Sequence of chain 1.W:
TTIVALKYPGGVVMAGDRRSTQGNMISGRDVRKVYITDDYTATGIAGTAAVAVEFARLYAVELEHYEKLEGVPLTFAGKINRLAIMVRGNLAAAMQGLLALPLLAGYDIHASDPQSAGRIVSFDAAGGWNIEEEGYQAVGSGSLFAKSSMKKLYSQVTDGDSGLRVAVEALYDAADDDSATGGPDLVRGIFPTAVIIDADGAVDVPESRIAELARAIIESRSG

Sequence of chain 1.X:
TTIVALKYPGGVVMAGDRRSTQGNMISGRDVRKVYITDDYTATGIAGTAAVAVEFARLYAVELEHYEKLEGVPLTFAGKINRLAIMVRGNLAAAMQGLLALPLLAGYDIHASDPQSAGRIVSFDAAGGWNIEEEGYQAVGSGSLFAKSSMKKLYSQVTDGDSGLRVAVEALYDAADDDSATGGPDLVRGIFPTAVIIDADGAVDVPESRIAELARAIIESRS

Binding-site contacts:
Ligand atom C27 contacts residue PHE123 of chain 1.X at 3.5 Å (hydrophobic).
Ligand atom C10 contacts residue LYS33 of chain 1.W at 3.6 Å.
Ligand atom C25 contacts residue ASP124 of chain 1.X at 3.4 Å.
Ligand atom N03 contacts residue THR21 of chain 1.W at 2.8 Å (h-bond).
Ligand atom C10 contacts residue ILE45 of chain 1.W at 3.5 Å (hydrophobic).
Ligand atom O28 contacts residue GLN22 of chain 1.W at 2.8 Å (h-bond).
Ligand atom C20 contacts residue THR21 of chain 1.W at 3.5 Å.
Ligand atom C14 contacts residue ALA49 of chain 1.W at 3.6 Å (hydrophobic).
Ligand atom C19 contacts residue THR21 of chain 1.W at 3.6 Å.
Ligand atom C02 contacts residue THR21 of chain 1.W at 3.5 Å.
Ligand atom C07 contacts residue GLY47 of chain 1.W at 3.6 Å.
Ligand atom O28 contacts residue SER27 of chain 1.W at 3.2 Å (h-bond).
Ligand atom C09 contacts residue LYS33 of chain 1.W at 3.6 Å.
Ligand atom C35 contacts residue ALA126 of chain 1.X at 3.5 Å (hydrophobic).
Ligand atom C16 contacts residue ALA49 of chain 1.W at 3.6 Å (hydrophobic).
Ligand atom C15 contacts residue ALA49 of chain 1.W at 3.5 Å (hydrophobic).
Ligand atom C21 contacts residue SER20 of chain 1.W at 3.4 Å.
Ligand atom O01 contacts residue ALA49 of chain 1.W at 3.2 Å (h-bond).
Ligand atom N29 contacts residue ASP124 of chain 1.X at 2.7 Å (salt-bridge).
Ligand atom C22 contacts residue SER27 of chain 1.W at 3.6 Å.
Ligand atom C34 contacts residue ALA126 of chain 1.X at 3.4 Å (hydrophobic).
Ligand atom C15 contacts residue VAL31 of chain 1.W at 3.6 Å (hydrophobic).
Ligand atom C16 contacts residue VAL31 of chain 1.W at 3.4 Å (hydrophobic).
Ligand atom C25 contacts residue TRP129 of chain 1.X at 3.6 Å (hydrophobic).
Ligand atom C35 contacts residue LEU91 of chain 1.X at 3.6 Å (hydrophobic).
Ligand atom N06 contacts residue GLY47 of chain 1.W at 2.7 Å (h-bond).
Ligand atom O18 contacts residue SER20 of chain 1.W at 3.5 Å.
Ligand atom C31 contacts residue ASP124 of chain 1.X at 3.5 Å.
Ligand atom C05 contacts residue GLY47 of chain 1.W at 3.6 Å.
Ligand atom C10 contacts residue ALA52 of chain 1.W at 3.6 Å (hydrophobic).
Ligand atom C15 contacts residue SER20 of chain 1.W at 3.5 Å.
Ligand atom C07 contacts residue THR1 of chain 1.W at 3.1 Å.
Ligand atom C36 contacts residue LEU91 of chain 1.X at 3.4 Å (hydrophobic).
Ligand atom C25 contacts residue ALA49 of chain 1.W at 3.6 Å (hydrophobic).
Ligand atom O18 contacts residue THR21 of chain 1.W at 3.4 Å (h-bond).
Ligand atom C27 contacts residue ASP124 of chain 1.X at 3.6 Å.
Ligand atom C30 contacts residue ASP124 of chain 1.X at 3.5 Å.
Ligand atom C09 contacts residue ILE45 of chain 1.W at 3.4 Å (hydrophobic).
Ligand atom O39 contacts residue GLN22 of chain 1.W at 3.6 Å.
Ligand atom C25 contacts residue GLY128 of chain 1.X at 3.3 Å.

A protein and the small-molecule ligand that binds it are described below.
Small molecule (SMILES): CCN(CC)C(=O)C[C@H](NC(=O)CCc1ccccc1)C(=O)N[C@@H](C)C(=O)NCc1cccc2ccccc12